Sequence of chain 1.B:
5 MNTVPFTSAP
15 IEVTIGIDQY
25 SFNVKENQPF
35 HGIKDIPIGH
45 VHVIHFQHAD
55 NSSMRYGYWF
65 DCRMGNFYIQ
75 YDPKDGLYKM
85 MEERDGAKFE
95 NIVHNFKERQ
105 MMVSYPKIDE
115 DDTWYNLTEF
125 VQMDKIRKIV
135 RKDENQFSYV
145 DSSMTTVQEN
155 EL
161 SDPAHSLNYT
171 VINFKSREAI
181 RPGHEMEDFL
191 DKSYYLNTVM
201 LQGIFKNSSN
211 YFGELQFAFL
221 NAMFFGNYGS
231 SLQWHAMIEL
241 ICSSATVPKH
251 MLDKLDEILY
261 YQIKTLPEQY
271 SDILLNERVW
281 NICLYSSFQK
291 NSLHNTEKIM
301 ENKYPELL

Binding-site contacts:
Ligand atom CL contacts residue ILE21 of chain 1.B at 3.8 Å.
Ligand atom C1 contacts residue TYR24 of chain 1.B at 3.7 Å (hydrophobic).
Ligand atom O contacts residue PRO110 of chain 1.B at 3.2 Å.
Ligand atom C contacts residue SER25 of chain 1.B at 4.2 Å.
Ligand atom C2 contacts residue PRO110 of chain 1.B at 3.8 Å (hydrophobic).
Ligand atom CL contacts residue TYR109 of chain 1.B at 3.8 Å.
Ligand atom CL contacts residue SER108 of chain 1.B at 4.2 Å.
Ligand atom CL contacts residue PHE26 of chain 1.B at 3.6 Å.
Ligand atom CL contacts residue ILE37 of chain 1.B at 3.8 Å.
Ligand atom N contacts residue SER25 of chain 1.B at 4.3 Å.
Ligand atom CL contacts residue VAL107 of chain 1.B at 4.4 Å.
Ligand atom C9 contacts residue SER25 of chain 1.B at 4.4 Å.
Ligand atom C1 contacts residue PRO110 of chain 1.B at 3.8 Å (hydrophobic).
Ligand atom C3 contacts residue PHE26 of chain 1.B at 4.3 Å (hydrophobic).
Ligand atom C4 contacts residue PRO110 of chain 1.B at 4.5 Å (hydrophobic).
Ligand atom C3 contacts residue VAL107 of chain 1.B at 4.4 Å (hydrophobic).
Ligand atom C3 contacts residue PRO110 of chain 1.B at 4.2 Å (hydrophobic).
Ligand atom C2 contacts residue PHE26 of chain 1.B at 3.6 Å (hydrophobic).
Ligand atom C1 contacts residue PHE26 of chain 1.B at 3.6 Å (hydrophobic).
Ligand atom C9 contacts residue PHE26 of chain 1.B at 3.8 Å (hydrophobic).
Ligand atom C3 contacts residue SER108 of chain 1.B at 3.4 Å.
Ligand atom C contacts residue TYR24 of chain 1.B at 3.9 Å (hydrophobic).
Ligand atom C4 contacts residue SER108 of chain 1.B at 4.0 Å.
Ligand atom C8 contacts residue PHE26 of chain 1.B at 4.1 Å (hydrophobic).
Ligand atom CL contacts residue PRO110 of chain 1.B at 4.1 Å.
Ligand atom C contacts residue PHE26 of chain 1.B at 4.3 Å (hydrophobic).
Ligand atom C2 contacts residue SER108 of chain 1.B at 4.1 Å.
Ligand atom C7 contacts residue PRO110 of chain 1.B at 4.1 Å (hydrophobic).
Ligand atom O1 contacts residue TYR24 of chain 1.B at 4.4 Å.
Ligand atom C5 contacts residue PRO110 of chain 1.B at 4.2 Å (hydrophobic).
Ligand atom C contacts residue PRO110 of chain 1.B at 4.0 Å (hydrophobic).

The protein below binds the small molecule below.
Small molecule (SMILES): O=C(O)[C@@H](c1ccc(Cl)cc1)N1CCOCC1